Sequence of chain 1.E:
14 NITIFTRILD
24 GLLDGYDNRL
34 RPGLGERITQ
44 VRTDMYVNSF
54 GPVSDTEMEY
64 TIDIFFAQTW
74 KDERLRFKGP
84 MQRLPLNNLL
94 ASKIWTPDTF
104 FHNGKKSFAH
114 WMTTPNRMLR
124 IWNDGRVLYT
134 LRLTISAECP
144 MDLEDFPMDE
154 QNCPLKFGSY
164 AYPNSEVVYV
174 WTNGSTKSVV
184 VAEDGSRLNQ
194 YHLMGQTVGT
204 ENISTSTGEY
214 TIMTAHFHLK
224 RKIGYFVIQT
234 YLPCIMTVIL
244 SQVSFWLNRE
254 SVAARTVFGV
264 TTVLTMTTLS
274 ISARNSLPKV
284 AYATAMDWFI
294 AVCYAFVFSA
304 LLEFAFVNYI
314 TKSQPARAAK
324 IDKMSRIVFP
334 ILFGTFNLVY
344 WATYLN

Binding-site contacts:
Ligand atom C4 contacts residue THR210 of chain 1.E at 3.9 Å.
Ligand atom C9 contacts residue THR210 of chain 1.E at 3.5 Å.
Ligand atom C6 contacts residue PHE103 of chain 1.E at 3.9 Å (hydrophobic).
Ligand atom O1 contacts residue THR208 of chain 1.E at 3.6 Å.
Ligand atom C17 contacts residue TYR49 of chain 1.D at 3.4 Å (hydrophobic).
Ligand atom C10 contacts residue TYR49 of chain 1.D at 3.8 Å (hydrophobic).
Ligand atom O contacts residue THR210 of chain 1.E at 3.5 Å.
Ligand atom C5 contacts residue TYR163 of chain 1.E at 3.9 Å (hydrophobic).
Ligand atom N1 contacts residue THR208 of chain 1.E at 3.4 Å.
Ligand atom N contacts residue MET121 of chain 1.D at 3.9 Å.
Ligand atom O4 contacts residue ASN51 of chain 1.D at 3.6 Å (h-bond).
Ligand atom C8 contacts residue TYR213 of chain 1.E at 3.6 Å (hydrophobic).
Ligand atom N contacts residue THR133 of chain 1.D at 3.2 Å.
Ligand atom C14 contacts residue THR208 of chain 1.E at 3.8 Å.
Ligand atom F contacts residue PHE103 of chain 1.E at 3.7 Å.
Ligand atom O3 contacts residue LYS159 of chain 1.E at 3.7 Å.
Ligand atom C9 contacts residue THR208 of chain 1.E at 3.7 Å.
Ligand atom N2 contacts residue TYR49 of chain 1.D at 3.6 Å.
Ligand atom C16 contacts residue TYR49 of chain 1.D at 3.8 Å (hydrophobic).
Ligand atom C11 contacts residue THR208 of chain 1.E at 3.3 Å.
Ligand atom C13 contacts residue THR208 of chain 1.E at 3.9 Å.
Ligand atom F contacts residue TYR213 of chain 1.E at 3.6 Å.
Ligand atom C13 contacts residue TYR49 of chain 1.D at 3.7 Å (hydrophobic).
Ligand atom C12 contacts residue TYR49 of chain 1.D at 3.4 Å (hydrophobic).
Ligand atom O contacts residue THR133 of chain 1.D at 3.2 Å.
Ligand atom O4 contacts residue ASP187 of chain 1.D at 3.9 Å.
Ligand atom N contacts residue THR210 of chain 1.E at 3.3 Å.
Ligand atom C6 contacts residue TYR163 of chain 1.E at 3.4 Å (hydrophobic).
Ligand atom C1 contacts residue PHE68 of chain 1.D at 3.9 Å (hydrophobic).
Ligand atom C2 contacts residue PHE68 of chain 1.D at 3.8 Å (hydrophobic).
Ligand atom O3 contacts residue HIS105 of chain 1.E at 3.0 Å.
Ligand atom F contacts residue HIS105 of chain 1.E at 3.6 Å.
Ligand atom N1 contacts residue TYR49 of chain 1.D at 3.6 Å.
Ligand atom C contacts residue PHE68 of chain 1.D at 3.5 Å (hydrophobic).
Ligand atom C8 contacts residue THR208 of chain 1.E at 3.8 Å.
Ligand atom C18 contacts residue ASN51 of chain 1.D at 3.4 Å.
Ligand atom F contacts residue SER162 of chain 1.E at 3.0 Å.
Ligand atom C12 contacts residue THR208 of chain 1.E at 3.7 Å.
Ligand atom O2 contacts residue ILE206 of chain 1.E at 3.7 Å.
Ligand atom C15 contacts residue THR208 of chain 1.E at 3.5 Å.

Sequence of chain 1.D:
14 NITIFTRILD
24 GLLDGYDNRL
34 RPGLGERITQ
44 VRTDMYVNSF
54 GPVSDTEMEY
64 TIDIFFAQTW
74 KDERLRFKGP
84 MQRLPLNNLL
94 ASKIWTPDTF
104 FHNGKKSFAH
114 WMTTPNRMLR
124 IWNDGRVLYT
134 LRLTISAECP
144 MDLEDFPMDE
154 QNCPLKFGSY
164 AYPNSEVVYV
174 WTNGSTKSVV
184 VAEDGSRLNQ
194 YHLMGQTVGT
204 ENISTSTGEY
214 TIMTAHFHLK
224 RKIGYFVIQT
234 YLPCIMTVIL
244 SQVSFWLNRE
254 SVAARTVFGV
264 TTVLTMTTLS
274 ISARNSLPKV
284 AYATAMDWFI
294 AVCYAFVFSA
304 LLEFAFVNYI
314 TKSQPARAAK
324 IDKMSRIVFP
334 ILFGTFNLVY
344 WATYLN

This small molecule binds to this protein.
Small molecule (SMILES): Cc1onc(-c2ccc(F)cc2)c1COc1ccc(C(=O)N2CCS(=O)(=O)CC2)cn1